Sequence of chain 1.A:
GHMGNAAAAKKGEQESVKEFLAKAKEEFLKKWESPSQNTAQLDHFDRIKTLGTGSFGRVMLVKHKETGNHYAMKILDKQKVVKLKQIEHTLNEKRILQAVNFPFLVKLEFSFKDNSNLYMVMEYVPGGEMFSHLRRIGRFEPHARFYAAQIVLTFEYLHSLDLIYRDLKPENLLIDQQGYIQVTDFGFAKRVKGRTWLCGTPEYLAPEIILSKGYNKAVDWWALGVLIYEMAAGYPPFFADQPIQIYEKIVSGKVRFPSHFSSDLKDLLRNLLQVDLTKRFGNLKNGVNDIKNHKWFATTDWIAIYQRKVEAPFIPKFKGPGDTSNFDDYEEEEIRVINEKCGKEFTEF

Binding-site contacts:
Ligand atom C2 contacts residue THR186 of chain 1.A at 3.6 Å.
Ligand atom C8 contacts residue LEU176 of chain 1.A at 3.8 Å (hydrophobic).
Ligand atom C6 contacts residue PHE330 of chain 1.A at 3.7 Å (hydrophobic).
Ligand atom C11 contacts residue GLU173 of chain 1.A at 3.6 Å.
Ligand atom C12 contacts residue GLU173 of chain 1.A at 3.6 Å.
Ligand atom C15 contacts residue ARG15 of chain 1.B at 3.6 Å.
Ligand atom N contacts residue VAL126 of chain 1.A at 2.9 Å (h-bond).
Ligand atom O3 contacts residue PHE330 of chain 1.A at 3.7 Å.
Ligand atom C6 contacts residue LEU176 of chain 1.A at 3.5 Å (hydrophobic).
Ligand atom C15 contacts residue GLU173 of chain 1.A at 3.8 Å.
Ligand atom C11 contacts residue ASN174 of chain 1.A at 3.2 Å.
Ligand atom C17 contacts residue ASN174 of chain 1.A at 2.9 Å.
Ligand atom O contacts residue VAL60 of chain 1.A at 3.3 Å.
Ligand atom N2 contacts residue GLU130 of chain 1.A at 3.0 Å (salt-bridge).
Ligand atom C7 contacts residue LEU176 of chain 1.A at 3.7 Å (hydrophobic).
Ligand atom C3 contacts residue THR186 of chain 1.A at 3.6 Å.
Ligand atom C10 contacts residue GLU173 of chain 1.A at 3.3 Å.
Ligand atom C8 contacts residue ALA73 of chain 1.A at 3.3 Å (hydrophobic).
Ligand atom N contacts residue LEU176 of chain 1.A at 3.8 Å.
Ligand atom N2 contacts residue GLU173 of chain 1.A at 3.3 Å (salt-bridge).
Ligand atom C13 contacts residue GLU130 of chain 1.A at 3.2 Å.
Ligand atom C12 contacts residue ASN174 of chain 1.A at 3.3 Å.
Ligand atom N contacts residue GLU124 of chain 1.A at 3.8 Å.
Ligand atom C9 contacts residue ASP187 of chain 1.A at 3.6 Å.
Ligand atom C7 contacts residue PHE330 of chain 1.A at 3.5 Å (hydrophobic).
Ligand atom C7 contacts residue VAL126 of chain 1.A at 3.6 Å (hydrophobic).
Ligand atom C10 contacts residue GLU130 of chain 1.A at 3.6 Å.
Ligand atom C7 contacts residue TYR125 of chain 1.A at 3.8 Å (hydrophobic).
Ligand atom C9 contacts residue THR186 of chain 1.A at 3.6 Å.
Ligand atom C16 contacts residue LYS171 of chain 1.A at 3.6 Å.
Ligand atom C4 contacts residue LEU176 of chain 1.A at 3.7 Å (hydrophobic).
Ligand atom C8 contacts residue VAL126 of chain 1.A at 3.6 Å (hydrophobic).
Ligand atom N contacts residue TYR125 of chain 1.A at 3.6 Å.
Ligand atom C5 contacts residue LEU176 of chain 1.A at 3.5 Å (hydrophobic).
Ligand atom N contacts residue ALA73 of chain 1.A at 3.6 Å.
Ligand atom C8 contacts residue GLU124 of chain 1.A at 3.3 Å.
Ligand atom C4 contacts residue ALA73 of chain 1.A at 3.6 Å (hydrophobic).
Ligand atom C11 contacts residue ASP187 of chain 1.A at 3.4 Å.
Ligand atom C16 contacts residue ARG15 of chain 1.B at 3.7 Å.
Ligand atom C2 contacts residue MET123 of chain 1.A at 3.7 Å (hydrophobic).

The protein below binds the small molecule below.
Small molecule (SMILES): O=S(=O)(NCCNCc1ccccc1B(O)O)c1cccc2cnccc12

Sequence of chain 1.B:
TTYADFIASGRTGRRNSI